Binding-site contacts:
Ligand atom N7 contacts residue TYR65 of chain 1.A at 3.4 Å (h-bond).
Ligand atom C19 contacts residue TYR65 of chain 1.A at 3.5 Å (hydrophobic).
Ligand atom C28 contacts residue ILE101 of chain 1.A at 3.6 Å (hydrophobic).
Ligand atom C38 contacts residue TYR97 of chain 1.A at 3.4 Å (hydrophobic).
Ligand atom O25 contacts residue LYS17 of chain 1.A at 2.9 Å (salt-bridge).
Ligand atom C36 contacts residue GLU63 of chain 1.A at 2.9 Å.
Ligand atom C21 contacts residue MET73 of chain 1.A at 3.5 Å (hydrophobic).
Ligand atom C19 contacts residue ASP70 of chain 1.A at 3.3 Å.
Ligand atom N35 contacts residue GLU63 of chain 1.A at 2.6 Å (salt-bridge).
Ligand atom O32 contacts residue HIS96 of chain 1.A at 3.2 Å (h-bond).
Ligand atom C24 contacts residue PRO35 of chain 1.A at 3.5 Å (hydrophobic).
Ligand atom C8 contacts residue HIS96 of chain 1.A at 3.6 Å.
Ligand atom C18 contacts residue TYR65 of chain 1.A at 3.6 Å (hydrophobic).
Ligand atom C33 contacts residue GLU63 of chain 1.A at 3.4 Å.
Ligand atom C38 contacts residue ASP93 of chain 1.A at 3.5 Å.
Ligand atom C10 contacts residue TYR97 of chain 1.A at 3.4 Å (hydrophobic).
Ligand atom C37 contacts residue GLU63 of chain 1.A at 3.5 Å.
Ligand atom C28 contacts residue GLN100 of chain 1.A at 3.5 Å.
Ligand atom C24 contacts residue GLY61 of chain 1.A at 3.5 Å.
Ligand atom C3 contacts residue TYR65 of chain 1.A at 3.3 Å (hydrophobic).
Ligand atom C15 contacts residue GLY11 of chain 1.A at 3.6 Å.
Ligand atom C8 contacts residue GLU63 of chain 1.A at 3.3 Å.
Ligand atom C27 contacts residue GLN100 of chain 1.A at 3.6 Å.
Ligand atom C13 contacts residue CYS13 of chain 1.A at 3.5 Å (hydrophobic).
Ligand atom N7 contacts residue GLU63 of chain 1.A at 3.5 Å (salt-bridge).
Ligand atom C18 contacts residue GLU64 of chain 1.A at 3.5 Å.
Ligand atom C23 contacts residue CYS13 of chain 1.A at 3.3 Å (hydrophobic).
Ligand atom O31 contacts residue ASP70 of chain 1.A at 2.6 Å (salt-bridge).
Ligand atom C34 contacts residue ASP93 of chain 1.A at 3.6 Å.
Ligand atom C13 contacts residue GLY61 of chain 1.A at 3.2 Å.
Ligand atom N7 contacts residue HIS96 of chain 1.A at 2.8 Å (h-bond).
Ligand atom O32 contacts residue GLU63 of chain 1.A at 3.1 Å (salt-bridge).
Ligand atom O25 contacts residue ALA60 of chain 1.A at 3.6 Å.
Ligand atom O31 contacts residue TYR65 of chain 1.A at 3.4 Å.
Ligand atom C6 contacts residue ARG69 of chain 1.A at 3.6 Å.
Ligand atom C20 contacts residue ASP70 of chain 1.A at 3.2 Å.
Ligand atom C8 contacts residue TYR97 of chain 1.A at 3.3 Å (hydrophobic).
Ligand atom N9 contacts residue TYR97 of chain 1.A at 3.2 Å (h-bond).
Ligand atom C26 contacts residue CYS13 of chain 1.A at 1.7 Å (hydrophobic).
Ligand atom C24 contacts residue CYS13 of chain 1.A at 2.8 Å (hydrophobic).

This small molecule binds to this protein.
Small molecule (SMILES): CCC(=O)N1CCN(c2nc(O[C@H](C)CN(C)C)nc3c2CCN(c2cc(O)cc4ccccc24)C3)CC1

Sequence of chain 1.A:
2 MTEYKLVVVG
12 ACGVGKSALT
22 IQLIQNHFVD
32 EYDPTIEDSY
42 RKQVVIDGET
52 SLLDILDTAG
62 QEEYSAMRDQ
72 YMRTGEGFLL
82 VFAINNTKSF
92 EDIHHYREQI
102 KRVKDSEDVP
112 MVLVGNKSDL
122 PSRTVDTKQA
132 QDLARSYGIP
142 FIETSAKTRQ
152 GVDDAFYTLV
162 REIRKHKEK